Sequence of chain 1.H:
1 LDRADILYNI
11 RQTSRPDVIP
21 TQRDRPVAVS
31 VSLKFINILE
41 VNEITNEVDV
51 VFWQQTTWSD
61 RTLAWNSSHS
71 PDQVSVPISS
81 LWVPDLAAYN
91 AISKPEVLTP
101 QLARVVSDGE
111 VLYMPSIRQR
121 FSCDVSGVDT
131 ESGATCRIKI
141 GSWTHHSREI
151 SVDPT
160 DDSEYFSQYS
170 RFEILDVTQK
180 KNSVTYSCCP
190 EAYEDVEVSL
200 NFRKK

This protein binds this small molecule.
Small molecule (SMILES): C[C@H](CCOc1nccn1C)N(C)C

Binding-site contacts:
Ligand atom C1 contacts residue TYR192 of chain 1.H at 3.9 Å (hydrophobic).
Ligand atom N12 contacts residue LEU112 of chain 1.I at 4.0 Å.
Ligand atom C10 contacts residue THR144 of chain 1.H at 4.2 Å.
Ligand atom C2 contacts residue TYR185 of chain 1.H at 4.2 Å (hydrophobic).
Ligand atom C6 contacts residue TRP143 of chain 1.H at 3.4 Å (hydrophobic).
Ligand atom C7 contacts residue THR144 of chain 1.H at 4.0 Å.
Ligand atom C7 contacts residue TRP143 of chain 1.H at 3.9 Å (hydrophobic).
Ligand atom C8 contacts residue LEU112 of chain 1.I at 4.0 Å (hydrophobic).
Ligand atom C1 contacts residue TYR89 of chain 1.H at 3.1 Å (hydrophobic).
Ligand atom C3 contacts residue TRP53 of chain 1.I at 3.7 Å (hydrophobic).
Ligand atom C3 contacts residue TRP143 of chain 1.H at 4.1 Å (hydrophobic).
Ligand atom C1 contacts residue SER142 of chain 1.H at 3.4 Å.
Ligand atom C9 contacts residue LEU112 of chain 1.I at 3.9 Å (hydrophobic).
Ligand atom C9 contacts residue ARG104 of chain 1.I at 4.2 Å.
Ligand atom N13 contacts residue TRP143 of chain 1.H at 4.1 Å.
Ligand atom C2 contacts residue TRP143 of chain 1.H at 3.8 Å (hydrophobic).
Ligand atom N12 contacts residue TRP143 of chain 1.H at 3.8 Å.
Ligand atom C9 contacts residue THR144 of chain 1.H at 3.5 Å.
Ligand atom C3 contacts residue TYR89 of chain 1.H at 3.9 Å (hydrophobic).
Ligand atom C9 contacts residue LEU102 of chain 1.I at 4.0 Å (hydrophobic).
Ligand atom C8 contacts residue ARG104 of chain 1.I at 3.5 Å.
Ligand atom N11 contacts residue TYR89 of chain 1.H at 4.3 Å.
Ligand atom C5 contacts residue MET114 of chain 1.I at 4.0 Å (hydrophobic).
Ligand atom C10 contacts residue LEU112 of chain 1.I at 4.2 Å (hydrophobic).
Ligand atom C5 contacts residue TRP143 of chain 1.H at 3.8 Å (hydrophobic).
Ligand atom N12 contacts residue THR144 of chain 1.H at 3.9 Å.
Ligand atom C2 contacts residue CYS187 of chain 1.H at 4.1 Å (hydrophobic).
Ligand atom C4 contacts residue TRP143 of chain 1.H at 3.8 Å (hydrophobic).
Ligand atom C7 contacts residue CYS188 of chain 1.H at 3.9 Å (hydrophobic).
Ligand atom C7 contacts residue TYR192 of chain 1.H at 3.1 Å (hydrophobic).
Ligand atom N13 contacts residue MET114 of chain 1.I at 3.7 Å.
Ligand atom C6 contacts residue MET114 of chain 1.I at 3.8 Å (hydrophobic).
Ligand atom C2 contacts residue TYR192 of chain 1.H at 3.7 Å (hydrophobic).
Ligand atom C10 contacts residue TRP143 of chain 1.H at 3.4 Å (hydrophobic).
Ligand atom O14 contacts residue TRP143 of chain 1.H at 3.1 Å (h-bond).
Ligand atom C3 contacts residue TYR185 of chain 1.H at 4.0 Å (hydrophobic).
Ligand atom N13 contacts residue THR144 of chain 1.H at 3.8 Å.
Ligand atom C1 contacts residue TRP143 of chain 1.H at 3.1 Å (hydrophobic).
Ligand atom C8 contacts residue THR144 of chain 1.H at 3.8 Å.
Ligand atom N11 contacts residue TRP143 of chain 1.H at 2.9 Å (h-bond).

Sequence of chain 1.I:
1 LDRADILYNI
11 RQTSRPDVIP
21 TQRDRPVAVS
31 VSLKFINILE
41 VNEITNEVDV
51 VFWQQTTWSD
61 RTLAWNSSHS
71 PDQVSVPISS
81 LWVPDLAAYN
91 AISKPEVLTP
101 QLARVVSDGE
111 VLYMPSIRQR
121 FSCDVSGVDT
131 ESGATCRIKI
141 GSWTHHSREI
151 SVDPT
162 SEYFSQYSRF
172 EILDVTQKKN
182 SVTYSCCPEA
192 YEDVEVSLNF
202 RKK